Binding-site contacts:
Ligand atom O11 contacts residue ARG43 of chain 1.A at 3.2 Å (salt-bridge).
Ligand atom O53 contacts residue LYS151 of chain 1.A at 3.2 Å (salt-bridge).
Ligand atom O43 contacts residue LYS15 of chain 1.A at 2.9 Å (salt-bridge).
Ligand atom O6 contacts residue LEU40 of chain 1.A at 4.2 Å.
Ligand atom O41 contacts residue LYS150 of chain 1.A at 4.4 Å.
Ligand atom O41 contacts residue LYS151 of chain 1.A at 4.3 Å.
Ligand atom P1 contacts residue TRP42 of chain 1.A at 4.3 Å.
Ligand atom C2C contacts residue TRP42 of chain 1.A at 4.0 Å (hydrophobic).
Ligand atom O6 contacts residue LYS41 of chain 1.A at 3.3 Å.
Ligand atom O11 contacts residue TRP42 of chain 1.A at 3.9 Å.
Ligand atom O52 contacts residue LYS150 of chain 1.A at 2.7 Å (salt-bridge).
Ligand atom O1 contacts residue LYS41 of chain 1.A at 3.8 Å.
Ligand atom O2 contacts residue LYS41 of chain 1.A at 3.3 Å.
Ligand atom O6 contacts residue TRP42 of chain 1.A at 2.8 Å (h-bond).
Ligand atom O2C contacts residue TRP42 of chain 1.A at 3.7 Å.
Ligand atom C6 contacts residue LYS41 of chain 1.A at 3.9 Å.
Ligand atom P5 contacts residue LYS151 of chain 1.A at 4.0 Å.
Ligand atom C1A contacts residue TRP42 of chain 1.A at 3.9 Å (hydrophobic).
Ligand atom O51 contacts residue LYS150 of chain 1.A at 3.3 Å (salt-bridge).
Ligand atom O53 contacts residue LYS145 of chain 1.A at 4.0 Å.
Ligand atom O53 contacts residue GLN148 of chain 1.A at 4.3 Å.
Ligand atom O41 contacts residue LYS15 of chain 1.A at 4.1 Å.
Ligand atom O52 contacts residue LYS151 of chain 1.A at 3.6 Å.
Ligand atom C3C contacts residue ARG43 of chain 1.A at 4.2 Å.
Ligand atom O51 contacts residue LYS145 of chain 1.A at 3.5 Å (salt-bridge).
Ligand atom O51 contacts residue LEU40 of chain 1.A at 4.1 Å.
Ligand atom C1B contacts residue LEU46 of chain 1.A at 4.2 Å (hydrophobic).
Ligand atom O1 contacts residue TRP42 of chain 1.A at 3.8 Å.
Ligand atom P4 contacts residue LYS15 of chain 1.A at 3.2 Å.
Ligand atom P5 contacts residue LYS150 of chain 1.A at 3.5 Å.
Ligand atom C1 contacts residue TRP42 of chain 1.A at 4.3 Å (hydrophobic).
Ligand atom C6 contacts residue TRP42 of chain 1.A at 3.9 Å (hydrophobic).
Ligand atom O4 contacts residue LYS151 of chain 1.A at 4.2 Å.
Ligand atom C3C contacts residue TRP42 of chain 1.A at 3.5 Å (hydrophobic).
Ligand atom O53 contacts residue TRP42 of chain 1.A at 3.9 Å.
Ligand atom O42 contacts residue LYS150 of chain 1.A at 4.3 Å.
Ligand atom O42 contacts residue LYS15 of chain 1.A at 2.6 Å (salt-bridge).
Ligand atom P5 contacts residue LYS145 of chain 1.A at 4.2 Å.
Ligand atom O51 contacts residue GLN148 of chain 1.A at 4.3 Å.
Ligand atom O13 contacts residue TRP42 of chain 1.A at 3.6 Å.

Sequence of chain 1.A:
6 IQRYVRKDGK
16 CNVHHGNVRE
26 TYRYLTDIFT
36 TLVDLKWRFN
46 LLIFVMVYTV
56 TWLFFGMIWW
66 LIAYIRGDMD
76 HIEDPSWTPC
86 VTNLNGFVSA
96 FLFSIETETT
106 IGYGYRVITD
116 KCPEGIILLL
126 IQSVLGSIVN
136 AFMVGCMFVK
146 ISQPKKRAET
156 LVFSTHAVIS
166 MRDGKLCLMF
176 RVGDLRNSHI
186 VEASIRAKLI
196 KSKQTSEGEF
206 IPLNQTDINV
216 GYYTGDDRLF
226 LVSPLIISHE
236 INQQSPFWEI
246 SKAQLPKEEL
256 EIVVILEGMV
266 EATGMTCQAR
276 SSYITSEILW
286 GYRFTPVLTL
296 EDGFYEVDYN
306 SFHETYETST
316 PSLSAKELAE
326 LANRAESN

The small molecule below binds the protein below.
Small molecule (SMILES): CCCCCCCC(=O)OC[C@H](COP(=O)(O)O[C@@H]1[C@H](O)[C@H](O)[C@@H](OP(=O)(O)O)[C@H](OP(=O)(O)O)[C@H]1O)OC(=O)CCCCCCC